Sequence of chain 21.A:
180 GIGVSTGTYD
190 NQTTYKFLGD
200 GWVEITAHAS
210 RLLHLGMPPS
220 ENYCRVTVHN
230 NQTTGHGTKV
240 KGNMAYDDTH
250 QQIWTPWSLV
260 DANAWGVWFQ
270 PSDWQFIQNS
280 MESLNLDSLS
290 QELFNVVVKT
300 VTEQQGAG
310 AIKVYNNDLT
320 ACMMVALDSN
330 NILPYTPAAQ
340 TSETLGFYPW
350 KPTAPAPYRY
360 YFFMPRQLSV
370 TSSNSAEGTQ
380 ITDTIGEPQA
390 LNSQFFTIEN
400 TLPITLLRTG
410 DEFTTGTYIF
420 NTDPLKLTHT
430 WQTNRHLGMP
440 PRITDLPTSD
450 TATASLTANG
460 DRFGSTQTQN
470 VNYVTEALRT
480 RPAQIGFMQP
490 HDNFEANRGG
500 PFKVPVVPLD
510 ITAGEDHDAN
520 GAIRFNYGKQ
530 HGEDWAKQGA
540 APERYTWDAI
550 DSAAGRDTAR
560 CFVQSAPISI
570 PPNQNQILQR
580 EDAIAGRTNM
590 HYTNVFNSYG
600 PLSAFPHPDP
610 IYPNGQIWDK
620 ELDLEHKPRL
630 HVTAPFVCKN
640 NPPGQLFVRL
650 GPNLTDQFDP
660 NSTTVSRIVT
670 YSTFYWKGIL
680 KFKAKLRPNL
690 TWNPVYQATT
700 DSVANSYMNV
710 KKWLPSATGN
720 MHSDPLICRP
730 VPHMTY

The small molecule below binds the protein below.
Small molecule (SMILES): Nc1ccn([C@H]2C[C@H](O)[C@@H](COP(=O)(O)O)O2)c(=O)n1

Binding-site contacts:
Ligand atom C1' contacts residue TRP201 of chain 21.A at 4.5 Å (hydrophobic).
Ligand atom C3' contacts residue LYS682 of chain 21.A at 3.8 Å.
Ligand atom N1 contacts residue TRP201 of chain 21.A at 4.0 Å.
Ligand atom N3 contacts residue TRP201 of chain 21.A at 3.6 Å.
Ligand atom C2 contacts residue TRP201 of chain 21.A at 3.9 Å (hydrophobic).
Ligand atom O2 contacts residue TRP201 of chain 21.A at 4.3 Å.
Ligand atom C6 contacts residue TRP201 of chain 21.A at 3.5 Å (hydrophobic).
Ligand atom C1' contacts residue LYS682 of chain 21.A at 4.5 Å.
Ligand atom C2' contacts residue TRP201 of chain 21.A at 3.6 Å (hydrophobic).
Ligand atom OP1 contacts residue PRO423 of chain 21.A at 3.6 Å.
Ligand atom C3' contacts residue TRP201 of chain 21.A at 4.1 Å (hydrophobic).
Ligand atom O2 contacts residue LYS682 of chain 21.A at 4.2 Å.
Ligand atom O5' contacts residue TRP201 of chain 21.A at 3.6 Å.
Ligand atom O2 contacts residue LEU197 of chain 21.A at 4.0 Å.
Ligand atom C2' contacts residue LYS682 of chain 21.A at 3.6 Å.
Ligand atom C5 contacts residue TRP201 of chain 21.A at 3.4 Å (hydrophobic).
Ligand atom C5' contacts residue TRP201 of chain 21.A at 3.5 Å (hydrophobic).
Ligand atom N4 contacts residue ASP199 of chain 21.A at 4.0 Å.
Ligand atom C4' contacts residue TRP201 of chain 21.A at 4.3 Å (hydrophobic).
Ligand atom C4 contacts residue TRP201 of chain 21.A at 3.3 Å (hydrophobic).
Ligand atom N4 contacts residue GLY198 of chain 21.A at 3.8 Å.
Ligand atom O4' contacts residue TRP201 of chain 21.A at 4.5 Å.
Ligand atom N4 contacts residue TRP201 of chain 21.A at 3.8 Å.
Ligand atom O3' contacts residue LYS682 of chain 21.A at 3.1 Å (salt-bridge).